This small molecule binds to this protein.
Small molecule (SMILES): CC(=O)N[C@@H]1[C@@H](O)[C@H](O)[C@@H](CO)O[C@H]1O

Binding-site contacts:
Ligand atom C7 contacts residue GLN52 of chain 1.A at 3.2 Å.
Ligand atom C5 contacts residue ASN57 of chain 1.A at 4.3 Å.
Ligand atom C1 contacts residue ASN56 of chain 1.A at 1.5 Å.
Ligand atom O7 contacts residue GLN52 of chain 1.A at 2.4 Å (h-bond).
Ligand atom C4 contacts residue ASN56 of chain 1.A at 4.2 Å.
Ligand atom C8 contacts residue PHE78 of chain 1.A at 4.1 Å (hydrophobic).
Ligand atom C1 contacts residue ASN57 of chain 1.A at 3.3 Å.
Ligand atom C7 contacts residue ASN56 of chain 1.A at 3.5 Å.
Ligand atom O5 contacts residue ASN57 of chain 1.A at 3.7 Å.
Ligand atom C8 contacts residue GLN52 of chain 1.A at 3.4 Å.
Ligand atom C3 contacts residue ASN56 of chain 1.A at 3.8 Å.
Ligand atom C2 contacts residue ASN56 of chain 1.A at 2.5 Å.
Ligand atom O7 contacts residue ASN56 of chain 1.A at 3.9 Å.
Ligand atom O5 contacts residue ASN56 of chain 1.A at 2.3 Å (h-bond).
Ligand atom C8 contacts residue ASN56 of chain 1.A at 3.9 Å.
Ligand atom C5 contacts residue ASN56 of chain 1.A at 3.6 Å.
Ligand atom N2 contacts residue ASN56 of chain 1.A at 3.0 Å (h-bond).

Sequence of chain 1.A:
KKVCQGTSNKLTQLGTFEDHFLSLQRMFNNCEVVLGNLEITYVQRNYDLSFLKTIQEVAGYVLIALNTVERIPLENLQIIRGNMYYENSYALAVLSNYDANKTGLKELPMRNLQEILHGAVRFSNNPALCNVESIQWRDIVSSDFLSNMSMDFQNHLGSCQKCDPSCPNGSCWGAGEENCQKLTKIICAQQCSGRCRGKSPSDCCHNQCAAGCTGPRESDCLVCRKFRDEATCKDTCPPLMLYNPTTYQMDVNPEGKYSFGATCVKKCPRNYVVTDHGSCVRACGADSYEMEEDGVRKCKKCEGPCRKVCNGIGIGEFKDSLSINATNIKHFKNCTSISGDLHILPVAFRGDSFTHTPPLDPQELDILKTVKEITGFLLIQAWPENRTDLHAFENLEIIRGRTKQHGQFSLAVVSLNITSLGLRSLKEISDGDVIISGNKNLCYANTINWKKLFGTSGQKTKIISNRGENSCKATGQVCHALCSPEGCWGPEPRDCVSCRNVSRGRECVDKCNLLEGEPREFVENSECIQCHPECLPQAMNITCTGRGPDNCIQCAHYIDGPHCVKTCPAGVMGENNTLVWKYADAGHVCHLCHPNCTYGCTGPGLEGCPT